Sequence of chain 1.A:
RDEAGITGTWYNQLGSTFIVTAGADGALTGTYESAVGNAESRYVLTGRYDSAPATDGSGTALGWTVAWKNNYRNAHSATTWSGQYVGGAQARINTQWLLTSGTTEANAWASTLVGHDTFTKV

A small-molecule ligand and the protein it binds are described below.
Small molecule (SMILES): [O][Co]12([O])(<-n3ccccc3)<-O3[Co]45([O])(<-n6ccccc6)<-O1[Co]1(<-n6ccccc6)<-O4[Co]3([O])(<-n3ccccc3)(<-O12)OC(CCNC(=O)CCCC[C@@H]1SC[C@@H]2NC(=O)N[C@@H]21)O5

Binding-site contacts:
Ligand atom C11 contacts residue TRP108 of chain 1.A at 3.7 Å (hydrophobic).
Ligand atom C21 contacts residue OLS1 of chain 3.B at 3.4 Å.
Ligand atom C22 contacts residue OLS1 of chain 3.B at 3.7 Å.
Ligand atom N02 contacts residue VAL47 of chain 1.A at 3.5 Å.
Ligand atom C42 contacts residue SER122 of chain 1.A at 3.6 Å.
Ligand atom C40 contacts residue OLS1 of chain 3.B at 3.7 Å.
Ligand atom C05 contacts residue TRP79 of chain 1.A at 3.5 Å (hydrophobic).
Ligand atom C07 contacts residue TRP79 of chain 1.A at 3.7 Å (hydrophobic).
Ligand atom C02 contacts residue SER88 of chain 1.A at 3.5 Å.
Ligand atom C01 contacts residue ASN49 of chain 1.A at 3.7 Å.
Ligand atom O04 contacts residue ASN23 of chain 1.A at 3.0 Å (h-bond).
Ligand atom C42 contacts residue ALA121 of chain 1.A at 3.0 Å (hydrophobic).
Ligand atom N01 contacts residue SER88 of chain 1.A at 2.9 Å (h-bond).
Ligand atom S01 contacts residue THR90 of chain 1.A at 3.4 Å (h-bond).
Ligand atom C19 contacts residue ALA121 of chain 1.A at 3.5 Å (hydrophobic).
Ligand atom O15 contacts residue OLS1 of chain 3.B at 3.4 Å.
Ligand atom C13 contacts residue LEU25 of chain 1.A at 3.7 Å (hydrophobic).
Ligand atom C05 contacts residue ASN49 of chain 1.A at 3.6 Å.
Ligand atom O04 contacts residue SER27 of chain 1.A at 2.7 Å (h-bond).
Ligand atom C09 contacts residue TRP120 of chain 3.A at 3.7 Å (hydrophobic).
Ligand atom N03 contacts residue ASP128 of chain 1.A at 2.8 Å (salt-bridge).
Ligand atom O07 contacts residue OLS1 of chain 3.B at 3.7 Å.
Ligand atom C33 contacts residue ASN49 of chain 1.A at 3.7 Å.
Ligand atom O01 contacts residue GLY48 of chain 1.A at 3.6 Å.
Ligand atom C41 contacts residue ALA121 of chain 1.A at 3.6 Å (hydrophobic).
Ligand atom N02 contacts residue SER45 of chain 1.A at 3.0 Å (h-bond).
Ligand atom O01 contacts residue ASN49 of chain 1.A at 2.8 Å (h-bond).
Ligand atom C43 contacts residue SER112 of chain 1.A at 3.0 Å.
Ligand atom C08 contacts residue VAL47 of chain 1.A at 3.7 Å (hydrophobic).
Ligand atom C41 contacts residue LEU124 of chain 3.A at 3.5 Å (hydrophobic).
Ligand atom O10 contacts residue OLS1 of chain 3.B at 3.2 Å (h-bond).
Ligand atom C10 contacts residue TRP108 of chain 1.A at 3.4 Å (hydrophobic).
Ligand atom S01 contacts residue TRP79 of chain 1.A at 3.6 Å.
Ligand atom O04 contacts residue TYR43 of chain 1.A at 2.7 Å (h-bond).
Ligand atom C13 contacts residue TYR43 of chain 1.A at 3.6 Å (hydrophobic).
Ligand atom C44 contacts residue SER112 of chain 1.A at 3.1 Å.
Ligand atom C13 contacts residue SER27 of chain 1.A at 3.7 Å.
Ligand atom C20 contacts residue ALA121 of chain 1.A at 3.1 Å (hydrophobic).
Ligand atom C43 contacts residue SER122 of chain 1.A at 3.7 Å.
Ligand atom C08 contacts residue SER45 of chain 1.A at 3.4 Å.

Sequence of chain 3.A:
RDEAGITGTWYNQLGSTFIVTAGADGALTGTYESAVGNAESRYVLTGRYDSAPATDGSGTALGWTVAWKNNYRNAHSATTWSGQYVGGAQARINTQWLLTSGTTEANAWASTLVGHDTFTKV